Binding-site contacts:
Ligand atom C6 contacts residue SER284 of chain 4.E at 3.2 Å.
Ligand atom O4 contacts residue ASN318 of chain 4.E at 4.4 Å.
Ligand atom C6 contacts residue ASN318 of chain 4.E at 3.3 Å.
Ligand atom O6 contacts residue ASN318 of chain 4.E at 3.3 Å.
Ligand atom C5 contacts residue SER284 of chain 4.E at 4.5 Å.
Ligand atom O6 contacts residue SER284 of chain 4.E at 2.9 Å (h-bond).
Ligand atom O5 contacts residue SER284 of chain 4.E at 4.4 Å.

This small molecule binds to this protein.
Small molecule (SMILES): CC(=O)N[C@@H]1[C@@H](O)[C@H](O)[C@@H](CO)O[C@H]1O

Sequence of chain 4.E:
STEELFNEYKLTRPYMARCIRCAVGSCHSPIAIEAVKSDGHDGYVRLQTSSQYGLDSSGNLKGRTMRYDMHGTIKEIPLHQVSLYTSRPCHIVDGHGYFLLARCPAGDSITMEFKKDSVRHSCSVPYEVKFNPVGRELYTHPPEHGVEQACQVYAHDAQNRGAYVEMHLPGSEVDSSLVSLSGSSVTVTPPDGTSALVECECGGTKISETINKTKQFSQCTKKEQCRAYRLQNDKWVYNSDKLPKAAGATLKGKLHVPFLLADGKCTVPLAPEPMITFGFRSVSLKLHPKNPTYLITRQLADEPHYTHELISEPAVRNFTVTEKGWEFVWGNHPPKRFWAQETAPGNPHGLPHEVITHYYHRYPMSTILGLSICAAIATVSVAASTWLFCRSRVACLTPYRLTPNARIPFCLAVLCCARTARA